Binding-site contacts:
Ligand atom C8 contacts residue PHE20 of chain 1.C at 3.6 Å (hydrophobic).
Ligand atom N2 contacts residue ASN25 of chain 1.C at 2.9 Å (h-bond).
Ligand atom C1 contacts residue ASN25 of chain 1.C at 1.4 Å.
Ligand atom C3 contacts residue ASN25 of chain 1.C at 3.8 Å.
Ligand atom O3 contacts residue VAL49 of chain 1.C at 3.2 Å.
Ligand atom C7 contacts residue GLY21 of chain 1.C at 4.2 Å.
Ligand atom O7 contacts residue ASN25 of chain 1.C at 3.9 Å.
Ligand atom O7 contacts residue GLY21 of chain 1.C at 3.9 Å.
Ligand atom C7 contacts residue ASN25 of chain 1.C at 3.6 Å.
Ligand atom O5 contacts residue ASN25 of chain 1.C at 2.4 Å (h-bond).
Ligand atom C8 contacts residue PHE24 of chain 1.C at 3.7 Å (hydrophobic).
Ligand atom C8 contacts residue GLY21 of chain 1.C at 4.2 Å.
Ligand atom C5 contacts residue ASN25 of chain 1.C at 3.7 Å.
Ligand atom C2 contacts residue ASN25 of chain 1.C at 2.5 Å.
Ligand atom C4 contacts residue ASN25 of chain 1.C at 4.2 Å.

A small-molecule ligand and the protein it binds are described below.
Small molecule (SMILES): CC(=O)N[C@@H]1[C@@H](O)[C@H](O)[C@@H](CO)O[C@H]1O

Sequence of chain 1.C:
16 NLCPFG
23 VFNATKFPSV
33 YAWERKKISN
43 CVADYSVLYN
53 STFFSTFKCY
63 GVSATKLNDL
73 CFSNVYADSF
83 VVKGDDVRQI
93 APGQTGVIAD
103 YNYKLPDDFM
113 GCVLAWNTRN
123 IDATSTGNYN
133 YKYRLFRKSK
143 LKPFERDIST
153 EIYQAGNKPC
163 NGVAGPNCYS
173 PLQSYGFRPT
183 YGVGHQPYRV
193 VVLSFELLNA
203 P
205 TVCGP